Binding-site contacts:
Ligand atom C19 contacts residue MET98 of chain 1.N at 3.7 Å (hydrophobic).
Ligand atom C9 contacts residue GLY68 of chain 1.N at 3.3 Å.
Ligand atom O4 contacts residue MET98 of chain 1.N at 3.2 Å (h-bond).
Ligand atom C16 contacts residue HIS122 of chain 1.N at 2.5 Å.
Ligand atom C3 contacts residue ILE142 of chain 1.N at 3.6 Å (hydrophobic).
Ligand atom C17 contacts residue ILE70 of chain 1.N at 3.7 Å (hydrophobic).
Ligand atom O4 contacts residue SER97 of chain 1.N at 2.2 Å (h-bond).
Ligand atom N1 contacts residue LEU125 of chain 1.N at 2.9 Å (h-bond).
Ligand atom N2 contacts residue GLY68 of chain 1.N at 2.9 Å (h-bond).
Ligand atom C17 contacts residue MET98 of chain 1.N at 3.6 Å (hydrophobic).
Ligand atom O4 contacts residue GLY67 of chain 1.N at 3.5 Å.
Ligand atom C22 contacts residue HIS122 of chain 1.N at 3.3 Å.
Ligand atom C18 contacts residue SER97 of chain 1.N at 3.3 Å.
Ligand atom C24 contacts residue SER97 of chain 1.N at 2.3 Å.
Ligand atom O2 contacts residue VAL69 of chain 1.N at 3.5 Å.
Ligand atom C23 contacts residue MET149 of chain 1.N at 3.6 Å (hydrophobic).
Ligand atom C10 contacts residue GLY68 of chain 1.N at 3.6 Å.
Ligand atom C17 contacts residue SER97 of chain 1.N at 2.8 Å.
Ligand atom C20 contacts residue HIS122 of chain 1.N at 3.7 Å.
Ligand atom O3 contacts residue LEU125 of chain 1.N at 2.9 Å (h-bond).
Ligand atom C19 contacts residue SER97 of chain 1.N at 3.7 Å.
Ligand atom O1 contacts residue LEU125 of chain 1.N at 3.3 Å (h-bond).
Ligand atom O4 contacts residue GLY68 of chain 1.N at 3.3 Å (h-bond).
Ligand atom C15 contacts residue SER97 of chain 1.N at 2.4 Å.
Ligand atom C21 contacts residue MET149 of chain 1.N at 3.8 Å (hydrophobic).
Ligand atom C4 contacts residue ILE142 of chain 1.N at 3.7 Å (hydrophobic).
Ligand atom C1 contacts residue LEU125 of chain 1.N at 3.6 Å (hydrophobic).
Ligand atom O5 contacts residue MET149 of chain 1.N at 3.2 Å.
Ligand atom O2 contacts residue ILE70 of chain 1.N at 2.7 Å (h-bond).
Ligand atom C24 contacts residue HIS122 of chain 1.N at 1.3 Å.
Ligand atom C6 contacts residue GLU141 of chain 1.N at 3.8 Å.
Ligand atom O3 contacts residue PRO124 of chain 1.N at 3.2 Å.
Ligand atom C23 contacts residue HIS122 of chain 1.N at 3.6 Å.
Ligand atom C2 contacts residue LEU125 of chain 1.N at 3.4 Å (hydrophobic).
Ligand atom C16 contacts residue SER97 of chain 1.N at 1.3 Å.
Ligand atom O4 contacts residue HIS122 of chain 1.N at 3.5 Å (h-bond).
Ligand atom C15 contacts residue HIS122 of chain 1.N at 3.4 Å.
Ligand atom C24 contacts residue LEU125 of chain 1.N at 3.8 Å (hydrophobic).
Ligand atom C16 contacts residue MET98 of chain 1.N at 3.6 Å (hydrophobic).
Ligand atom N2 contacts residue SER97 of chain 1.N at 3.6 Å (h-bond).

Sequence of chain 1.N:
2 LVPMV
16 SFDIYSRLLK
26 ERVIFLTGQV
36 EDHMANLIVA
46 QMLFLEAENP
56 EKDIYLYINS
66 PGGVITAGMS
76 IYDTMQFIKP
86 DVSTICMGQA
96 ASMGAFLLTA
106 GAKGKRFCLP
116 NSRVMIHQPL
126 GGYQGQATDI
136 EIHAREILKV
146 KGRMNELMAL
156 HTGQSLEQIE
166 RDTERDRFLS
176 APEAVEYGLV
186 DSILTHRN

This small molecule binds to this protein.
Small molecule (SMILES): CC(C)C[C@H](NC(=O)OCc1ccccc1)C(=O)N[C@@H](Cc1ccc(O)cc1)[C@H](C)O